Sequence of chain 1.X:
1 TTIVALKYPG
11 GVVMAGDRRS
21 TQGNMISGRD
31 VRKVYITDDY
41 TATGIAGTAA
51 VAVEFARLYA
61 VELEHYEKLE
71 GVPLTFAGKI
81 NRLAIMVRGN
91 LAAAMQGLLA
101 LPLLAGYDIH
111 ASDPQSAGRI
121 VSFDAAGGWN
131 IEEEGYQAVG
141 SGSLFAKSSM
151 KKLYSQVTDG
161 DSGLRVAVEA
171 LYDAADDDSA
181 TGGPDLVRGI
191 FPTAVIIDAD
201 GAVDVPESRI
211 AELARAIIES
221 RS

Sequence of chain 1.H:
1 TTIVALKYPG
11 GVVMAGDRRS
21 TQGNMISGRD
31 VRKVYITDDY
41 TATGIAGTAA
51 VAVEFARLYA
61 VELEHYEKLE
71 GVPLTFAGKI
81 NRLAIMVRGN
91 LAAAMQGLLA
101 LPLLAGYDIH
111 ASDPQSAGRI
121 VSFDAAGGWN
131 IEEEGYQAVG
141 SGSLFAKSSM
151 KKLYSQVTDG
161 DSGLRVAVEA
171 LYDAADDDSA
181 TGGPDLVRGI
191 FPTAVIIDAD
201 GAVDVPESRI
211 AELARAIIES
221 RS

A small-molecule ligand and the protein it binds are described below.
Small molecule (SMILES): CC(C)C[C@H](NC(=O)[C@@H](Cc1cccc2ccccc12)NC(=O)N1CCOCC1)B(O)O

Binding-site contacts:
Ligand atom C37 contacts residue SER27 of chain 1.X at 3.5 Å.
Ligand atom O12 contacts residue GLY47 of chain 1.X at 3.2 Å.
Ligand atom O17 contacts residue GLY47 of chain 1.X at 3.6 Å.
Ligand atom C34 contacts residue ASP124 of chain 1.H at 2.9 Å.
Ligand atom C38 contacts residue SER27 of chain 1.X at 3.3 Å.
Ligand atom C5 contacts residue THR21 of chain 1.X at 2.5 Å.
Ligand atom C37 contacts residue THR21 of chain 1.X at 3.0 Å.
Ligand atom C4 contacts residue THR21 of chain 1.X at 3.4 Å.
Ligand atom C34 contacts residue ALA49 of chain 1.X at 3.6 Å (hydrophobic).
Ligand atom C24 contacts residue ALA52 of chain 1.X at 3.3 Å (hydrophobic).
Ligand atom C36 contacts residue THR48 of chain 1.X at 3.7 Å.
Ligand atom O17 contacts residue THR1 of chain 1.X at 2.5 Å (h-bond).
Ligand atom N6 contacts residue THR21 of chain 1.X at 3.4 Å (h-bond).
Ligand atom C39 contacts residue GLN22 of chain 1.X at 3.0 Å.
Ligand atom C25 contacts residue VAL31 of chain 1.X at 3.6 Å (hydrophobic).
Ligand atom C15 contacts residue THR1 of chain 1.X at 2.5 Å.
Ligand atom B contacts residue THR1 of chain 1.X at 1.6 Å.
Ligand atom N1 contacts residue SER20 of chain 1.X at 3.7 Å.
Ligand atom C36 contacts residue ALA49 of chain 1.X at 3.2 Å (hydrophobic).
Ligand atom C24 contacts residue ALA49 of chain 1.X at 3.5 Å (hydrophobic).
Ligand atom C35 contacts residue THR48 of chain 1.X at 3.6 Å.
Ligand atom C22 contacts residue THR1 of chain 1.X at 3.6 Å.
Ligand atom O16 contacts residue ALA46 of chain 1.X at 3.3 Å.
Ligand atom C38 contacts residue GLN22 of chain 1.X at 3.0 Å.
Ligand atom C13 contacts residue GLY47 of chain 1.X at 3.7 Å.
Ligand atom C32 contacts residue THR21 of chain 1.X at 3.6 Å.
Ligand atom O3 contacts residue THR21 of chain 1.X at 3.1 Å.
Ligand atom C2 contacts residue THR21 of chain 1.X at 3.7 Å.
Ligand atom C37 contacts residue SER20 of chain 1.X at 3.6 Å.
Ligand atom O16 contacts residue THR1 of chain 1.X at 2.4 Å (h-bond).
Ligand atom O16 contacts residue GLY47 of chain 1.X at 3.0 Å (h-bond).
Ligand atom C22 contacts residue GLY47 of chain 1.X at 3.3 Å.
Ligand atom C40 contacts residue ASP124 of chain 1.H at 3.1 Å.
Ligand atom C36 contacts residue GLY47 of chain 1.X at 3.6 Å.
Ligand atom C31 contacts residue THR21 of chain 1.X at 3.5 Å.
Ligand atom C35 contacts residue ALA49 of chain 1.X at 2.9 Å (hydrophobic).
Ligand atom C33 contacts residue ASP124 of chain 1.H at 3.5 Å.
Ligand atom C25 contacts residue ALA49 of chain 1.X at 3.8 Å (hydrophobic).
Ligand atom C4 contacts residue GLY47 of chain 1.X at 3.7 Å.
Ligand atom N1 contacts residue THR1 of chain 1.X at 3.7 Å.